Binding-site contacts:
Ligand atom O1 contacts residue ZN1 of chain 1.C at 2.9 Å.
Ligand atom O3 contacts residue VAL142 of chain 1.A at 3.6 Å.
Ligand atom C6 contacts residue HIS94 of chain 1.A at 3.4 Å.
Ligand atom N2 contacts residue HIS96 of chain 1.A at 3.9 Å.
Ligand atom N1 contacts residue HIS96 of chain 1.A at 3.4 Å (h-bond).
Ligand atom O1 contacts residue HIS96 of chain 1.A at 3.1 Å.
Ligand atom O contacts residue LEU197 of chain 1.A at 3.4 Å.
Ligand atom O3 contacts residue ZN1 of chain 1.C at 3.0 Å.
Ligand atom N1 contacts residue HIS94 of chain 1.A at 3.1 Å (h-bond).
Ligand atom O1 contacts residue HIS94 of chain 1.A at 3.8 Å.
Ligand atom N1 contacts residue THR198 of chain 1.A at 3.0 Å (h-bond).
Ligand atom O2 contacts residue LEU197 of chain 1.A at 3.8 Å.
Ligand atom S contacts residue HIS119 of chain 1.A at 3.9 Å.
Ligand atom C1 contacts residue GOL1 of chain 1.B at 3.8 Å.
Ligand atom O3 contacts residue HIS119 of chain 1.A at 3.2 Å (h-bond).
Ligand atom O2 contacts residue THR199 of chain 1.A at 3.0 Å (h-bond).
Ligand atom C4 contacts residue LEU197 of chain 1.A at 3.6 Å (hydrophobic).
Ligand atom O1 contacts residue THR198 of chain 1.A at 3.0 Å (h-bond).
Ligand atom N contacts residue PHE130 of chain 1.A at 3.0 Å.
Ligand atom N2 contacts residue THR199 of chain 1.A at 3.6 Å (h-bond).
Ligand atom C7 contacts residue GLN92 of chain 1.A at 3.8 Å.
Ligand atom N2 contacts residue HIS94 of chain 1.A at 3.8 Å.
Ligand atom O3 contacts residue VAL121 of chain 1.A at 3.8 Å.
Ligand atom C1 contacts residue PHE130 of chain 1.A at 3.7 Å (hydrophobic).
Ligand atom O1 contacts residue THR199 of chain 1.A at 3.1 Å.
Ligand atom O2 contacts residue THR198 of chain 1.A at 2.9 Å (h-bond).
Ligand atom O contacts residue TRP208 of chain 1.A at 3.5 Å.
Ligand atom C contacts residue PHE130 of chain 1.A at 2.6 Å (hydrophobic).
Ligand atom O3 contacts residue HIS94 of chain 1.A at 3.4 Å.
Ligand atom N2 contacts residue ZN1 of chain 1.C at 2.9 Å.
Ligand atom C7 contacts residue GOL1 of chain 1.B at 3.7 Å.
Ligand atom O contacts residue THR198 of chain 1.A at 3.2 Å (h-bond).
Ligand atom N2 contacts residue THR198 of chain 1.A at 2.9 Å (h-bond).
Ligand atom O3 contacts residue TRP208 of chain 1.A at 3.8 Å.
Ligand atom S contacts residue ZN1 of chain 1.C at 3.2 Å.
Ligand atom C3 contacts residue LEU197 of chain 1.A at 3.5 Å (hydrophobic).
Ligand atom N1 contacts residue ZN1 of chain 1.C at 1.9 Å.
Ligand atom N1 contacts residue HIS119 of chain 1.A at 3.3 Å (h-bond).
Ligand atom C3 contacts residue LEU140 of chain 1.A at 3.6 Å (hydrophobic).
Ligand atom O1 contacts residue GOL1 of chain 1.B at 3.3 Å.

A protein and the small-molecule ligand that binds it are described below.
Small molecule (SMILES): CN(C)c1ccc(S(=O)(=O)N[N+](=O)[O-])cc1

Sequence of chain 1.A:
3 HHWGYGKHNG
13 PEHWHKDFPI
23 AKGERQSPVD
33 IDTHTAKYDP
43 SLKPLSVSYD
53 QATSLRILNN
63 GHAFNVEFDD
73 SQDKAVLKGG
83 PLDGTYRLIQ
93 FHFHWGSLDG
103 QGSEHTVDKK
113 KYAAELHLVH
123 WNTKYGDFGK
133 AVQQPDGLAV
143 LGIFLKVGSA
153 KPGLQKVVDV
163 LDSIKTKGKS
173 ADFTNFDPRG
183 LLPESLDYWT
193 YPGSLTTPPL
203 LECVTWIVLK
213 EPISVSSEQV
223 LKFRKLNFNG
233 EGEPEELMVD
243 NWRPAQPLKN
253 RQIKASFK